Binding-site contacts:
Ligand atom C5 contacts residue ILE284 of chain 1.E at 4.0 Å (hydrophobic).
Ligand atom O5 contacts residue ASN263 of chain 1.E at 2.3 Å (h-bond).
Ligand atom C7 contacts residue ASN263 of chain 1.E at 3.2 Å.
Ligand atom C6 contacts residue ILE284 of chain 1.E at 3.8 Å (hydrophobic).
Ligand atom C3 contacts residue ASN263 of chain 1.E at 3.8 Å.
Ligand atom C6 contacts residue THR265 of chain 1.E at 4.5 Å.
Ligand atom C1 contacts residue ASN263 of chain 1.E at 1.4 Å.
Ligand atom C4 contacts residue ASN263 of chain 1.E at 4.2 Å.
Ligand atom N2 contacts residue ASN263 of chain 1.E at 3.0 Å (h-bond).
Ligand atom O5 contacts residue ILE284 of chain 1.E at 3.1 Å.
Ligand atom C1 contacts residue ILE284 of chain 1.E at 4.0 Å (hydrophobic).
Ligand atom O7 contacts residue ASN263 of chain 1.E at 2.9 Å (h-bond).
Ligand atom C5 contacts residue ASN263 of chain 1.E at 3.7 Å.
Ligand atom C2 contacts residue ASN263 of chain 1.E at 2.5 Å.

A small-molecule ligand and the protein it binds are described below.
Small molecule (SMILES): CC(=O)N[C@H]1[C@H](O[C@H]2[C@H](O)[C@@H](NC(C)=O)CO[C@@H]2CO)O[C@H](CO)[C@@H](O)[C@@H]1O

Sequence of chain 1.E:
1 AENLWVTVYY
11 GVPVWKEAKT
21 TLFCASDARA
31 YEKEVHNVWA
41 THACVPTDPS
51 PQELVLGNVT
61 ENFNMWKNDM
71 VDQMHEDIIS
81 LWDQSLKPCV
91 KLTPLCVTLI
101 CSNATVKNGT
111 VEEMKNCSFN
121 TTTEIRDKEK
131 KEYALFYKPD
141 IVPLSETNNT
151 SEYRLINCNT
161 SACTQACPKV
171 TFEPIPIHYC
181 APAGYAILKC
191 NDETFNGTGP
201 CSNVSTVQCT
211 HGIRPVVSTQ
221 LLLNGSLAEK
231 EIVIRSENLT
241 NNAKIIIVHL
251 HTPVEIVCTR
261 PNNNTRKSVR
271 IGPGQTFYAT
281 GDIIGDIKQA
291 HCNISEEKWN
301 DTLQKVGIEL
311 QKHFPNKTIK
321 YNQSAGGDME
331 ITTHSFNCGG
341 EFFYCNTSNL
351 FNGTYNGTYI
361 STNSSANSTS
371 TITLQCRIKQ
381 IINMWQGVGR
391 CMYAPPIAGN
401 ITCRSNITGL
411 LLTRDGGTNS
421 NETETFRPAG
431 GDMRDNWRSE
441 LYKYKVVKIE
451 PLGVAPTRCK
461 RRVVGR